A protein and the small-molecule ligand that binds it are described below.
Small molecule (SMILES): CC(=O)N[C@@H]1[C@@H](O)[C@H](O)[C@@H](CO)O[C@H]1O

Binding-site contacts:
Ligand atom N2 contacts residue ASN154 of chain 8.A at 3.0 Å (h-bond).
Ligand atom C1 contacts residue ASN154 of chain 8.A at 1.4 Å.
Ligand atom C2 contacts residue SER156 of chain 8.A at 4.3 Å.
Ligand atom C1 contacts residue SER156 of chain 8.A at 3.3 Å.
Ligand atom C3 contacts residue ASN154 of chain 8.A at 3.9 Å.
Ligand atom C5 contacts residue SER156 of chain 8.A at 3.9 Å.
Ligand atom C4 contacts residue ASN154 of chain 8.A at 4.2 Å.
Ligand atom C8 contacts residue ASN154 of chain 8.A at 3.9 Å.
Ligand atom O5 contacts residue ASN154 of chain 8.A at 2.4 Å (h-bond).
Ligand atom O7 contacts residue ASN154 of chain 8.A at 3.6 Å.
Ligand atom C5 contacts residue ASN154 of chain 8.A at 3.6 Å.
Ligand atom O5 contacts residue SER156 of chain 8.A at 3.9 Å.
Ligand atom N2 contacts residue SER156 of chain 8.A at 4.2 Å.
Ligand atom C2 contacts residue ASN154 of chain 8.A at 2.5 Å.
Ligand atom C7 contacts residue ASN154 of chain 8.A at 3.4 Å.

Sequence of chain 8.A:
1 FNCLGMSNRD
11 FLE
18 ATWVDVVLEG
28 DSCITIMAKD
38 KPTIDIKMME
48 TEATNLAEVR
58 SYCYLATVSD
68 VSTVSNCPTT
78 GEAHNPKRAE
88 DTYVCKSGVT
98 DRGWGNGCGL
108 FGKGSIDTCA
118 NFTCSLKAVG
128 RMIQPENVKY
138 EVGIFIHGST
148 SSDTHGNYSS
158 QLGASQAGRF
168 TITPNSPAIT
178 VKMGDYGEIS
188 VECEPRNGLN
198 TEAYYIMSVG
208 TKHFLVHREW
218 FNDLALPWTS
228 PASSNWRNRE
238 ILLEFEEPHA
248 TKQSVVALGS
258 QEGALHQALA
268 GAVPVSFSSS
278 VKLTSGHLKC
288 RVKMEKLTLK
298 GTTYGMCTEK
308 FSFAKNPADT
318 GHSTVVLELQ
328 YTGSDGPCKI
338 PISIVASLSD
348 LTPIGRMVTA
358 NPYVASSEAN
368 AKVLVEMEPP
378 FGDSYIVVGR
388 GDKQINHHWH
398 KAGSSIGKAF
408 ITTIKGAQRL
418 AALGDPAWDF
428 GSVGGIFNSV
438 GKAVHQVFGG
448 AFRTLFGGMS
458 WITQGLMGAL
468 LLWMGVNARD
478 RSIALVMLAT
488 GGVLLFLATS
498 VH